A small-molecule ligand and the protein it binds are described below.
Small molecule (SMILES): CC(=O)N[C@@H]1[C@@H](O)[C@H](O)[C@@H](CO)O[C@H]1O

Sequence of chain 1.R:
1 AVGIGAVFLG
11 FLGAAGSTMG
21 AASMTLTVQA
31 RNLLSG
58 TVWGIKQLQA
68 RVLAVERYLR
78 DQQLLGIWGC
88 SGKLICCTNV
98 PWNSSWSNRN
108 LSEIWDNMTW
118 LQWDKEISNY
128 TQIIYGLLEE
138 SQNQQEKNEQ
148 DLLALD

Binding-site contacts:
Ligand atom O6 contacts residue SER102 of chain 1.R at 3.5 Å (h-bond).
Ligand atom C1 contacts residue ASN100 of chain 1.R at 1.4 Å.
Ligand atom C8 contacts residue ASN100 of chain 1.R at 4.0 Å.
Ligand atom O6 contacts residue TYR127 of chain 1.R at 4.4 Å.
Ligand atom C7 contacts residue ASN100 of chain 1.R at 3.2 Å.
Ligand atom C4 contacts residue ASN100 of chain 1.R at 4.2 Å.
Ligand atom C3 contacts residue ASN100 of chain 1.R at 3.8 Å.
Ligand atom O7 contacts residue ASN100 of chain 1.R at 3.1 Å (h-bond).
Ligand atom O5 contacts residue SER102 of chain 1.R at 3.0 Å (h-bond).
Ligand atom O5 contacts residue ASN100 of chain 1.R at 2.3 Å (h-bond).
Ligand atom N2 contacts residue ASN100 of chain 1.R at 2.9 Å (h-bond).
Ligand atom C5 contacts residue SER102 of chain 1.R at 3.9 Å.
Ligand atom C1 contacts residue SER102 of chain 1.R at 3.3 Å.
Ligand atom C5 contacts residue ASN100 of chain 1.R at 3.6 Å.
Ligand atom C6 contacts residue SER102 of chain 1.R at 4.2 Å.
Ligand atom C2 contacts residue ASN100 of chain 1.R at 2.4 Å.